Sequence of chain 1.A:
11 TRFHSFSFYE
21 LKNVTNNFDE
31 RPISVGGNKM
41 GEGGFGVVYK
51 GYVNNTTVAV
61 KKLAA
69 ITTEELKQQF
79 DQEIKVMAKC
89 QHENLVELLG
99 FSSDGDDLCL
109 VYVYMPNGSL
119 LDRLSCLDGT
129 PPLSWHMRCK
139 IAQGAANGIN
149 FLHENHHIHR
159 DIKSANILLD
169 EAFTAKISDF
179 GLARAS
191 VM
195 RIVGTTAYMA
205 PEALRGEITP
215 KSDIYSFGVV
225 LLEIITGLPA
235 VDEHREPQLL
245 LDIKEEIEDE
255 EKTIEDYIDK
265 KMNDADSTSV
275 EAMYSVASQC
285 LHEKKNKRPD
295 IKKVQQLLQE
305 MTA

Binding-site contacts:
Ligand atom C14 contacts residue ND21 of chain 1.E at 3.5 Å.
Ligand atom N21 contacts residue ND21 of chain 1.E at 3.5 Å.
Ligand atom C32 contacts residue ND21 of chain 1.E at 3.7 Å.
Ligand atom N34 contacts residue SER101 of chain 1.A at 3.2 Å (h-bond).
Ligand atom C27 contacts residue ALA86 of chain 1.A at 3.7 Å (hydrophobic).
Ligand atom N13 contacts residue ND21 of chain 1.E at 3.3 Å.
Ligand atom C18 contacts residue ND21 of chain 1.E at 3.7 Å.
Ligand atom C28 contacts residue ALA86 of chain 1.A at 3.7 Å (hydrophobic).
Ligand atom N11 contacts residue ND21 of chain 1.E at 3.8 Å.
Ligand atom C23 contacts residue ALA86 of chain 1.A at 3.6 Å (hydrophobic).
Ligand atom C24 contacts residue ND21 of chain 1.E at 3.7 Å.
Ligand atom C28 contacts residue ND21 of chain 1.E at 3.6 Å.
Ligand atom N34 contacts residue ND21 of chain 1.E at 3.5 Å.
Ligand atom C7 contacts residue ASP79 of chain 1.A at 3.4 Å.
Ligand atom C17 contacts residue ASP79 of chain 1.A at 3.0 Å.
Ligand atom C4 contacts residue PHE78 of chain 1.A at 3.4 Å (hydrophobic).
Ligand atom C10 contacts residue PHE99 of chain 1.A at 3.6 Å (hydrophobic).
Ligand atom C18 contacts residue ASP79 of chain 1.A at 3.5 Å.
Ligand atom C1 contacts residue ASP79 of chain 1.A at 3.6 Å.
Ligand atom C22 contacts residue ND21 of chain 1.E at 3.7 Å.
Ligand atom C23 contacts residue ND21 of chain 1.E at 3.6 Å.
Ligand atom C12 contacts residue ND21 of chain 1.E at 3.6 Å.
Ligand atom C6 contacts residue ASP79 of chain 1.A at 3.6 Å.
Ligand atom N8 contacts residue ND21 of chain 1.E at 3.7 Å.
Ligand atom C4 contacts residue SER101 of chain 1.A at 3.6 Å.
Ligand atom O15 contacts residue ND21 of chain 1.E at 3.4 Å.
Ligand atom C20 contacts residue ND21 of chain 1.E at 3.6 Å.
Ligand atom C32 contacts residue LYS83 of chain 1.A at 3.6 Å.
Ligand atom C18 contacts residue LYS83 of chain 1.A at 3.7 Å.
Ligand atom C6 contacts residue ND21 of chain 1.E at 3.5 Å.
Ligand atom N2 contacts residue ASP79 of chain 1.A at 2.8 Å (salt-bridge).
Ligand atom N11 contacts residue PHE99 of chain 1.A at 3.3 Å.
Ligand atom C3 contacts residue ASP79 of chain 1.A at 3.7 Å.
Ligand atom C33 contacts residue PHE99 of chain 1.A at 3.4 Å (hydrophobic).
Ligand atom C19 contacts residue ASP79 of chain 1.A at 3.4 Å.
Ligand atom C25 contacts residue ND21 of chain 1.E at 3.6 Å.
Ligand atom C9 contacts residue ND21 of chain 1.E at 3.6 Å.
Ligand atom N26 contacts residue ND21 of chain 1.E at 3.7 Å.
Ligand atom C27 contacts residue ND21 of chain 1.E at 3.7 Å.
Ligand atom C17 contacts residue LYS83 of chain 1.A at 3.5 Å.

The protein below binds the small molecule below.
Small molecule (SMILES): CN1CCC(n2cc(Nc3nc(OC4(C)CC4)c4nc(-c5cnn(C)c5)ccc4n3)cn2)CC1